Binding-site contacts:
Ligand atom CB contacts residue ASN184 of chain 1.D at 3.6 Å.
Ligand atom CD1 contacts residue HIS87 of chain 1.D at 3.5 Å.
Ligand atom C contacts residue ARG245 of chain 1.D at 3.6 Å.
Ligand atom O contacts residue ARG123 of chain 1.D at 2.5 Å (salt-bridge).
Ligand atom O contacts residue ARG245 of chain 1.D at 3.5 Å (salt-bridge).
Ligand atom O1P contacts residue ARG98 of chain 1.D at 2.8 Å (salt-bridge).
Ligand atom OH contacts residue PHE244 of chain 1.D at 3.4 Å.
Ligand atom O contacts residue ARG245 of chain 1.D at 3.0 Å (salt-bridge).
Ligand atom OD1 contacts residue ARG98 of chain 1.D at 2.9 Å (salt-bridge).
Ligand atom OD2 contacts residue ARG98 of chain 1.D at 2.9 Å (salt-bridge).
Ligand atom O2P contacts residue ARG123 of chain 1.D at 3.7 Å.
Ligand atom OD1 contacts residue ASN184 of chain 1.D at 3.4 Å (h-bond).
Ligand atom CA contacts residue ARG245 of chain 1.D at 3.6 Å.
Ligand atom CE1 contacts residue ARG98 of chain 1.D at 3.7 Å.
Ligand atom O2P contacts residue LYS247 of chain 1.D at 2.9 Å (salt-bridge).
Ligand atom CZ contacts residue ARG123 of chain 1.D at 3.7 Å.
Ligand atom CB contacts residue ARG245 of chain 1.D at 3.4 Å.
Ligand atom O1P contacts residue ARG123 of chain 1.D at 2.8 Å (salt-bridge).
Ligand atom CZ contacts residue ARG98 of chain 1.D at 3.5 Å.
Ligand atom OD2 contacts residue LEU246 of chain 1.D at 3.6 Å.
Ligand atom CE1 contacts residue ARG123 of chain 1.D at 3.1 Å.
Ligand atom OD1 contacts residue ARG245 of chain 1.D at 3.7 Å.
Ligand atom CD2 contacts residue ARG89 of chain 1.D at 3.1 Å.
Ligand atom OH contacts residue ARG98 of chain 1.D at 3.5 Å (salt-bridge).
Ligand atom CE2 contacts residue PHE244 of chain 1.D at 3.4 Å (hydrophobic).
Ligand atom CZ contacts residue PHE244 of chain 1.D at 3.6 Å (hydrophobic).
Ligand atom OH contacts residue PRO88 of chain 1.D at 3.0 Å.
Ligand atom CZ contacts residue PRO88 of chain 1.D at 3.4 Å (hydrophobic).
Ligand atom CD1 contacts residue ARG123 of chain 1.D at 3.5 Å.
Ligand atom O3P contacts residue LYS248 of chain 1.D at 2.9 Å (salt-bridge).
Ligand atom N contacts residue ARG245 of chain 1.D at 3.0 Å (salt-bridge).
Ligand atom CE2 contacts residue ARG89 of chain 1.D at 3.7 Å.
Ligand atom OH contacts residue LYS247 of chain 1.D at 3.4 Å.
Ligand atom CG contacts residue ARG98 of chain 1.D at 3.5 Å.
Ligand atom CD2 contacts residue PHE244 of chain 1.D at 3.4 Å (hydrophobic).
Ligand atom CE1 contacts residue LYS248 of chain 1.D at 3.6 Å.
Ligand atom CG2 contacts residue ARG245 of chain 1.D at 3.2 Å.
Ligand atom CG contacts residue ARG89 of chain 1.D at 3.6 Å.
Ligand atom CE1 contacts residue PRO88 of chain 1.D at 3.5 Å (hydrophobic).
Ligand atom C contacts residue ARG123 of chain 1.D at 3.6 Å.

Sequence of chain 1.D:
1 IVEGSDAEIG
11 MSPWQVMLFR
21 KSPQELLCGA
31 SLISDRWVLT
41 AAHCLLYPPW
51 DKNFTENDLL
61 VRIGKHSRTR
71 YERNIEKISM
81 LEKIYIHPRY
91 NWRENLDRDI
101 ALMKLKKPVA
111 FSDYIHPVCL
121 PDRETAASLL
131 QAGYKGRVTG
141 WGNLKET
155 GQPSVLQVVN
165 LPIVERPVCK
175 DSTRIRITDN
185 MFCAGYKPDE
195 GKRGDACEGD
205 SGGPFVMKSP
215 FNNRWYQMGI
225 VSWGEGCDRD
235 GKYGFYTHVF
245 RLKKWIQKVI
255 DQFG

A protein and the small-molecule ligand that binds it are described below.
Small molecule (SMILES): CC(C)C[C@H](NC(=O)[C@H](CC(=O)O)NC(=O)[C@@H](N)[C@@H](C)O)C(=O)N[C@@H](Cc1ccc(OP(=O)(O)O)cc1)C(=O)N[C@@H](CC(=O)O)C(=O)N[C@@H](Cc1ccc(OP(=O)(O)O)cc1)C(=O)N[C@@H](Cc1ccc(OP(=O)(O)O)cc1)C(=O)N1CCC[C@H]1C=O